Sequence of chain 2.A:
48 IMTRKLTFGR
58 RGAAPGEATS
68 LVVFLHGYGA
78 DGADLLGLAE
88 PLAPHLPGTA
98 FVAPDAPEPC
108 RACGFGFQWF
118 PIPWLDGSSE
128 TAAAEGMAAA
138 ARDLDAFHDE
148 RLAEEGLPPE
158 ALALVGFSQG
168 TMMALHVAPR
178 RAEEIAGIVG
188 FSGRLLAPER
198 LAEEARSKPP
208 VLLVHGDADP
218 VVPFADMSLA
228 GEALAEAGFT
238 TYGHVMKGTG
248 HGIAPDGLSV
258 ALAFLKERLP

Binding-site contacts:
Ligand atom C50 contacts residue HIS248 of chain 2.A at 3.7 Å.
Ligand atom O20 contacts residue ASP81 of chain 2.A at 4.0 Å.
Ligand atom C21 contacts residue PIN1 of chain 2.B at 4.3 Å.
Ligand atom O50 contacts residue HIS248 of chain 2.A at 3.7 Å.
Ligand atom C62 contacts residue VAL218 of chain 2.A at 4.5 Å (hydrophobic).
Ligand atom C60 contacts residue HIS248 of chain 2.A at 3.3 Å.
Ligand atom C42 contacts residue TYR75 of chain 2.A at 4.2 Å (hydrophobic).
Ligand atom O60 contacts residue HIS248 of chain 2.A at 4.0 Å.
Ligand atom C31 contacts residue TYR75 of chain 2.A at 4.2 Å (hydrophobic).
Ligand atom O20 contacts residue PIN1 of chain 2.B at 3.8 Å.
Ligand atom O10 contacts residue PIN1 of chain 2.B at 4.1 Å.
Ligand atom O60 contacts residue GLY249 of chain 2.A at 3.5 Å.
Ligand atom C50 contacts residue PHE164 of chain 2.A at 4.3 Å (hydrophobic).
Ligand atom C11 contacts residue HIS248 of chain 2.A at 3.9 Å.
Ligand atom C10 contacts residue HIS248 of chain 2.A at 4.4 Å.
Ligand atom C2 contacts residue ASP81 of chain 2.A at 4.3 Å.
Ligand atom C60 contacts residue GLY249 of chain 2.A at 3.9 Å.
Ligand atom O2 contacts residue ILE250 of chain 2.A at 4.4 Å.
Ligand atom C22 contacts residue HIS248 of chain 2.A at 4.0 Å.
Ligand atom C52 contacts residue TYR75 of chain 2.A at 4.2 Å (hydrophobic).
Ligand atom O60 contacts residue ILE250 of chain 2.A at 4.2 Å.
Ligand atom C30 contacts residue ASP81 of chain 2.A at 4.0 Å.
Ligand atom C42 contacts residue LEU122 of chain 2.A at 3.3 Å (hydrophobic).
Ligand atom C42 contacts residue VAL218 of chain 2.A at 4.4 Å (hydrophobic).
Ligand atom C31 contacts residue PIN1 of chain 2.B at 3.9 Å.
Ligand atom C42 contacts residue ILE119 of chain 2.A at 4.4 Å (hydrophobic).
Ligand atom O30 contacts residue PIN1 of chain 2.B at 4.0 Å.
Ligand atom C20 contacts residue PHE164 of chain 2.A at 4.2 Å (hydrophobic).
Ligand atom C32 contacts residue VAL218 of chain 2.A at 4.4 Å (hydrophobic).
Ligand atom C12 contacts residue VAL218 of chain 2.A at 4.2 Å (hydrophobic).
Ligand atom O20 contacts residue PHE164 of chain 2.A at 3.7 Å.
Ligand atom C32 contacts residue TYR75 of chain 2.A at 4.0 Å (hydrophobic).
Ligand atom C42 contacts residue PIN1 of chain 2.B at 4.4 Å.
Ligand atom C10 contacts residue PHE164 of chain 2.A at 3.9 Å (hydrophobic).
Ligand atom O30 contacts residue ASP81 of chain 2.A at 3.2 Å (salt-bridge).
Ligand atom C20 contacts residue PIN1 of chain 2.B at 4.0 Å.
Ligand atom C12 contacts residue HIS248 of chain 2.A at 4.5 Å.
Ligand atom C52 contacts residue LEU122 of chain 2.A at 3.6 Å (hydrophobic).
Ligand atom C22 contacts residue VAL218 of chain 2.A at 3.6 Å (hydrophobic).
Ligand atom C52 contacts residue PIN1 of chain 2.B at 3.4 Å.

A protein and the small-molecule ligand that binds it are described below.
Small molecule (SMILES): OC[C@H]1O[C@H](O[C@H]2[C@H](O)[C@@H](O)[C@H](OCCCC3CCCCC3)O[C@@H]2CO)[C@H](O)[C@@H](O)[C@@H]1O